The protein below binds the small molecule below.
Small molecule (SMILES): CC(=O)N[C@H]1[C@H](O[C@H]2[C@H](O)[C@@H](NC(C)=O)CO[C@@H]2CO)O[C@H](CO)[C@@H](O[C@@H]2O[C@H](CO)[C@@H](O)[C@H](O[C@H]3O[C@H](CO)[C@@H](O)[C@H](O)[C@@H]3O)[C@@H]2O)[C@@H]1O

Binding-site contacts:
Ligand atom C1 contacts residue ASN107 of chain 2.D at 1.4 Å.
Ligand atom O6 contacts residue ARG102 of chain 2.E at 3.0 Å (salt-bridge).
Ligand atom C8 contacts residue TRP88 of chain 2.F at 4.2 Å (hydrophobic).
Ligand atom O5 contacts residue THR115 of chain 2.E at 4.2 Å.
Ligand atom C8 contacts residue THR94 of chain 2.F at 4.3 Å.
Ligand atom C3 contacts residue ASN107 of chain 2.D at 3.8 Å.
Ligand atom C8 contacts residue ASP89 of chain 2.F at 3.2 Å.
Ligand atom C2 contacts residue ASN107 of chain 2.D at 2.5 Å.
Ligand atom N2 contacts residue THR94 of chain 2.F at 3.5 Å (h-bond).
Ligand atom C6 contacts residue THR109 of chain 2.D at 4.1 Å.
Ligand atom O6 contacts residue ASN107 of chain 2.D at 4.0 Å.
Ligand atom O5 contacts residue ILE108 of chain 2.D at 4.2 Å.
Ligand atom C6 contacts residue ASN107 of chain 2.D at 4.3 Å.
Ligand atom N2 contacts residue ARG92 of chain 2.F at 4.2 Å.
Ligand atom C7 contacts residue PRO93 of chain 2.F at 4.4 Å (hydrophobic).
Ligand atom C1 contacts residue THR94 of chain 2.F at 4.2 Å.
Ligand atom O7 contacts residue ASN107 of chain 2.D at 2.8 Å (h-bond).
Ligand atom C6 contacts residue THR115 of chain 2.E at 3.1 Å.
Ligand atom O6 contacts residue ILE108 of chain 2.D at 4.3 Å.
Ligand atom C8 contacts residue ASN107 of chain 2.D at 4.3 Å.
Ligand atom O6 contacts residue TRP113 of chain 2.E at 4.3 Å.
Ligand atom C7 contacts residue ASP89 of chain 2.F at 4.1 Å.
Ligand atom C7 contacts residue ASN107 of chain 2.D at 3.1 Å.
Ligand atom O7 contacts residue SER90 of chain 2.F at 3.9 Å.
Ligand atom O6 contacts residue TRP113 of chain 2.E at 3.7 Å.
Ligand atom C8 contacts residue ARG92 of chain 2.F at 3.0 Å.
Ligand atom C7 contacts residue ARG92 of chain 2.F at 3.3 Å.
Ligand atom C3 contacts residue THR94 of chain 2.F at 3.8 Å.
Ligand atom O7 contacts residue ASP89 of chain 2.F at 4.0 Å.
Ligand atom C6 contacts residue ARG102 of chain 2.E at 3.5 Å.
Ligand atom C5 contacts residue THR115 of chain 2.E at 4.3 Å.
Ligand atom C8 contacts residue PRO93 of chain 2.F at 3.9 Å (hydrophobic).
Ligand atom O7 contacts residue ARG92 of chain 2.F at 3.4 Å (salt-bridge).
Ligand atom N2 contacts residue ASN107 of chain 2.D at 2.9 Å (h-bond).
Ligand atom O7 contacts residue ASN58 of chain 2.E at 4.3 Å.
Ligand atom C5 contacts residue ASN107 of chain 2.D at 3.6 Å.
Ligand atom O6 contacts residue THR115 of chain 2.E at 3.2 Å (h-bond).
Ligand atom C4 contacts residue ASN107 of chain 2.D at 4.3 Å.
Ligand atom C2 contacts residue THR94 of chain 2.F at 4.0 Å.
Ligand atom O5 contacts residue ASN107 of chain 2.D at 2.3 Å (h-bond).

Sequence of chain 2.D:
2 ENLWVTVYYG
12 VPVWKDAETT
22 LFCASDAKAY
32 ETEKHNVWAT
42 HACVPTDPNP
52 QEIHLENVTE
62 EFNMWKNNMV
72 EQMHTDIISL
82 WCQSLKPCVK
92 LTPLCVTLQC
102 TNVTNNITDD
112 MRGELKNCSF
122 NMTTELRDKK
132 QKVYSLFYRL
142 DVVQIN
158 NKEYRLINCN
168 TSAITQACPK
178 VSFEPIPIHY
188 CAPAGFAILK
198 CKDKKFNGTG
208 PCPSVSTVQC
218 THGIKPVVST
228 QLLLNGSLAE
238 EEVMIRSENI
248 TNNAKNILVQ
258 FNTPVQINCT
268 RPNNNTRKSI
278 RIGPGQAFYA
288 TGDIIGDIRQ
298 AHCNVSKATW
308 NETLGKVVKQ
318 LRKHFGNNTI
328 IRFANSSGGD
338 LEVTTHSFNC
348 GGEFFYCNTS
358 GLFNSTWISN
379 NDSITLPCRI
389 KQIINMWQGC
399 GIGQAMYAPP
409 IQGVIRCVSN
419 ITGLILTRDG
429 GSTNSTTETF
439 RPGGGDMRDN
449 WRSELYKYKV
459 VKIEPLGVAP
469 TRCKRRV

Sequence of chain 2.E:
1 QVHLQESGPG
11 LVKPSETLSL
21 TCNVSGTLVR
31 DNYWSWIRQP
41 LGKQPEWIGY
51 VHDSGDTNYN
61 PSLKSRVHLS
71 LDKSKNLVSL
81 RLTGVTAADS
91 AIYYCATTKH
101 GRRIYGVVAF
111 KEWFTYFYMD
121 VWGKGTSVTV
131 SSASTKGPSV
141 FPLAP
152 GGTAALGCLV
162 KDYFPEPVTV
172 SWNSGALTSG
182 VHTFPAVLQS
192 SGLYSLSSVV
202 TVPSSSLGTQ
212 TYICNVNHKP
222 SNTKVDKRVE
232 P

Sequence of chain 2.F:
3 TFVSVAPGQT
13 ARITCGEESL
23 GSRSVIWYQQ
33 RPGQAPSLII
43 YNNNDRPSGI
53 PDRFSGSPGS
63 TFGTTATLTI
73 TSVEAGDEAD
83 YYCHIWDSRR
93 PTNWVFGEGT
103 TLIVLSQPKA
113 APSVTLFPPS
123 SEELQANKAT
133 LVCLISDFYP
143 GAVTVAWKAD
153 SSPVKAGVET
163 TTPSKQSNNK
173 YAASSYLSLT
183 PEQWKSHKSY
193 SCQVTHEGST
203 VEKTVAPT